Binding-site contacts:
Ligand atom C6 contacts residue GLU107 of chain 1.B at 3.9 Å.
Ligand atom C10 contacts residue LYS55 of chain 1.B at 3.5 Å.
Ligand atom N2 contacts residue TYR37 of chain 1.B at 3.2 Å (h-bond).
Ligand atom C4 contacts residue LEU161 of chain 1.B at 3.4 Å (hydrophobic).
Ligand atom C19 contacts residue CYS109 of chain 1.B at 3.3 Å (hydrophobic).
Ligand atom O1 contacts residue GLU107 of chain 1.B at 3.2 Å (salt-bridge).
Ligand atom C13 contacts residue LEU161 of chain 1.B at 3.3 Å (hydrophobic).
Ligand atom O3 contacts residue GLY110 of chain 1.B at 3.8 Å.
Ligand atom C6 contacts residue VAL171 of chain 1.B at 3.6 Å (hydrophobic).
Ligand atom N1 contacts residue ALA53 of chain 1.B at 3.4 Å.
Ligand atom C9 contacts residue ASP172 of chain 1.B at 3.8 Å.
Ligand atom C5 contacts residue GLU107 of chain 1.B at 3.4 Å.
Ligand atom O1 contacts residue CYS109 of chain 1.B at 3.1 Å (h-bond).
Ligand atom C5 contacts residue LEU161 of chain 1.B at 3.5 Å (hydrophobic).
Ligand atom C17 contacts residue LEU161 of chain 1.B at 3.7 Å (hydrophobic).
Ligand atom C17 contacts residue CYS109 of chain 1.B at 3.1 Å (hydrophobic).
Ligand atom C18 contacts residue VAL32 of chain 1.B at 3.5 Å (hydrophobic).
Ligand atom C11 contacts residue LYS55 of chain 1.B at 3.8 Å.
Ligand atom O2 contacts residue MET106 of chain 1.B at 3.2 Å.
Ligand atom C14 contacts residue VAL40 of chain 1.B at 3.7 Å (hydrophobic).
Ligand atom O2 contacts residue VAL171 of chain 1.B at 3.6 Å.
Ligand atom O3 contacts residue GLY112 of chain 1.B at 3.4 Å.
Ligand atom C15 contacts residue LEU161 of chain 1.B at 3.4 Å (hydrophobic).
Ligand atom C19 contacts residue GLY112 of chain 1.B at 3.8 Å.
Ligand atom C3 contacts residue VAL171 of chain 1.B at 3.7 Å (hydrophobic).
Ligand atom C20 contacts residue VAL32 of chain 1.B at 3.8 Å (hydrophobic).
Ligand atom C5 contacts residue ALA53 of chain 1.B at 3.3 Å (hydrophobic).
Ligand atom C1 contacts residue TYR37 of chain 1.B at 3.8 Å (hydrophobic).
Ligand atom O1 contacts residue ALA53 of chain 1.B at 3.5 Å.
Ligand atom O2 contacts residue ALA84 of chain 1.B at 3.7 Å.
Ligand atom O1 contacts residue PHE108 of chain 1.B at 3.8 Å.
Ligand atom N1 contacts residue GLU107 of chain 1.B at 2.7 Å (salt-bridge).
Ligand atom C4 contacts residue ALA53 of chain 1.B at 3.7 Å (hydrophobic).
Ligand atom O3 contacts residue CYS109 of chain 1.B at 2.8 Å (h-bond).
Ligand atom C1 contacts residue VAL40 of chain 1.B at 3.6 Å (hydrophobic).
Ligand atom C8 contacts residue TYR37 of chain 1.B at 3.4 Å (hydrophobic).
Ligand atom C10 contacts residue GLU70 of chain 1.B at 3.8 Å.
Ligand atom C6 contacts residue ALA53 of chain 1.B at 3.8 Å (hydrophobic).
Ligand atom C9 contacts residue TYR37 of chain 1.B at 3.4 Å (hydrophobic).
Ligand atom O1 contacts residue LEU161 of chain 1.B at 3.6 Å.

A small-molecule ligand and the protein it binds are described below.
Small molecule (SMILES): O=C1NC(=O)c2c1c(-c1ccccc1)cc1[nH]c3ccc(O)cc3c21

Sequence of chain 1.B:
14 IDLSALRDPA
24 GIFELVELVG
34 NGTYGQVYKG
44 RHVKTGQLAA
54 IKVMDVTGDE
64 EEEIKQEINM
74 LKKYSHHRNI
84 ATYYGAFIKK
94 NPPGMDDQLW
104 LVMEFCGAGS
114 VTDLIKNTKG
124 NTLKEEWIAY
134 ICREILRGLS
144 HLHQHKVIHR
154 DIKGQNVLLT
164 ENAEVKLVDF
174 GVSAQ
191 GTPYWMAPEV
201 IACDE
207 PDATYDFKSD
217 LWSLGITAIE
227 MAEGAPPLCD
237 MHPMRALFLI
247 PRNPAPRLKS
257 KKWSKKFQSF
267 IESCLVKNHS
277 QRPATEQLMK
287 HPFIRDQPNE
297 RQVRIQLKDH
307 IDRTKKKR